Sequence of chain 1.B:
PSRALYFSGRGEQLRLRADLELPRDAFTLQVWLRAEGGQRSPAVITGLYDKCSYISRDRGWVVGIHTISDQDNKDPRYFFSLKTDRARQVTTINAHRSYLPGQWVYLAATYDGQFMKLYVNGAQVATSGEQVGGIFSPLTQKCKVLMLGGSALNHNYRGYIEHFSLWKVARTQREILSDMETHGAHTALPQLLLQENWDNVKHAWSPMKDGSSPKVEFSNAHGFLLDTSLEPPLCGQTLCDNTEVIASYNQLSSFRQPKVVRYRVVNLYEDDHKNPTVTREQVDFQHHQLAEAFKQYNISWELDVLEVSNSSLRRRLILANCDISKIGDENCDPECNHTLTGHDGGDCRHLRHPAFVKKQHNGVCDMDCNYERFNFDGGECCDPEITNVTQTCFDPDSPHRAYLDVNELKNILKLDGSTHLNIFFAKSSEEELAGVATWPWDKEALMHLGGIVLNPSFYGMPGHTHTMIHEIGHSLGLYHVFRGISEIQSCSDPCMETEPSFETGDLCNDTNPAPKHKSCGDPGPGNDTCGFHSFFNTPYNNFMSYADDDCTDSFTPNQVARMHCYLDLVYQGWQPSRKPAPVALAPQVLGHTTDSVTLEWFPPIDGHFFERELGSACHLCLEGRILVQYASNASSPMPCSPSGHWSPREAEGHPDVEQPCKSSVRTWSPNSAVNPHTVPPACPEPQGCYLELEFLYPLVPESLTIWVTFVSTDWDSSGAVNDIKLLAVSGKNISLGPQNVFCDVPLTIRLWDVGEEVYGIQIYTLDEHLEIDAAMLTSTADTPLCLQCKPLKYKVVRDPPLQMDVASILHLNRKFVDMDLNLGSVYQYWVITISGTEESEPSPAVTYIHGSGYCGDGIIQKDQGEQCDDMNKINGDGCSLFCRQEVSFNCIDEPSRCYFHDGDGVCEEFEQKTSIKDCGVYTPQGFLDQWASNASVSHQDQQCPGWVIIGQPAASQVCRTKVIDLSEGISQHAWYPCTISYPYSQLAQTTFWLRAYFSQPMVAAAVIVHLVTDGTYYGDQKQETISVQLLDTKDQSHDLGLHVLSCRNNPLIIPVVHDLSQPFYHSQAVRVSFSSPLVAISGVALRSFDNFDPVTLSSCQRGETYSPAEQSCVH

Binding-site contacts:
Ligand atom C6 contacts residue SER324 of chain 1.B at 4.2 Å.
Ligand atom O5 contacts residue LEU325 of chain 1.B at 3.9 Å.
Ligand atom O6 contacts residue SER324 of chain 1.B at 3.3 Å (h-bond).
Ligand atom C4 contacts residue ASN322 of chain 1.B at 4.2 Å.
Ligand atom O6 contacts residue LEU325 of chain 1.B at 4.1 Å.
Ligand atom C1 contacts residue ASN322 of chain 1.B at 1.4 Å.
Ligand atom O7 contacts residue ASN322 of chain 1.B at 3.8 Å.
Ligand atom O5 contacts residue ILE424 of chain 1.B at 4.2 Å.
Ligand atom C6 contacts residue LEU325 of chain 1.B at 4.5 Å (hydrophobic).
Ligand atom C2 contacts residue ASN322 of chain 1.B at 2.4 Å.
Ligand atom C5 contacts residue SER324 of chain 1.B at 3.9 Å.
Ligand atom C5 contacts residue ASN322 of chain 1.B at 3.7 Å.
Ligand atom N2 contacts residue ASN322 of chain 1.B at 2.9 Å (h-bond).
Ligand atom C1 contacts residue SER324 of chain 1.B at 3.8 Å.
Ligand atom O6 contacts residue ARG328 of chain 1.B at 2.4 Å (salt-bridge).
Ligand atom O5 contacts residue SER324 of chain 1.B at 3.5 Å (h-bond).
Ligand atom C6 contacts residue ARG328 of chain 1.B at 3.7 Å.
Ligand atom C3 contacts residue ASN322 of chain 1.B at 3.8 Å.
Ligand atom C7 contacts residue ASN322 of chain 1.B at 3.5 Å.
Ligand atom O5 contacts residue ASN322 of chain 1.B at 2.4 Å (h-bond).
Ligand atom O6 contacts residue ILE424 of chain 1.B at 4.4 Å.
Ligand atom C6 contacts residue ILE424 of chain 1.B at 4.0 Å (hydrophobic).

The protein below binds the small molecule below.
Small molecule (SMILES): CC(=O)N[C@@H]1[C@@H](O)[C@H](O)[C@@H](CO)O[C@H]1O